A protein and the small-molecule ligand that binds it are described below.
Small molecule (SMILES): CC(=O)N[C@H]1[C@H](O[C@H]2[C@H](O)[C@@H](NC(C)=O)CO[C@@H]2CO)O[C@H](CO)[C@@H](O)[C@@H]1O

Sequence of chain 1.B:
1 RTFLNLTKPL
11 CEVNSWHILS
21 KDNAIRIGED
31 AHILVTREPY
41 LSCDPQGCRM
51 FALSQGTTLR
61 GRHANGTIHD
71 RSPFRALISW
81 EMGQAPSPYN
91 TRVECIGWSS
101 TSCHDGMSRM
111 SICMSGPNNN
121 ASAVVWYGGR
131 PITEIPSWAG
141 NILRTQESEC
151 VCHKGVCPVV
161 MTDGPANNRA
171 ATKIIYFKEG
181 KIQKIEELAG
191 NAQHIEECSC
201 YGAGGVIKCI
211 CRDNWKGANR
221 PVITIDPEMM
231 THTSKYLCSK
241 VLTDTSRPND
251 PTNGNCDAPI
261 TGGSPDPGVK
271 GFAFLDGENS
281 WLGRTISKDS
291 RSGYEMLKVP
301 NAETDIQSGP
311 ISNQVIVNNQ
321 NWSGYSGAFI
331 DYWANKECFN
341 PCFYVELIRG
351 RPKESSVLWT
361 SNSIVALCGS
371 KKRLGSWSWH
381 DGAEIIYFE

Binding-site contacts:
Ligand atom C3 contacts residue ASN65 of chain 1.B at 3.8 Å.
Ligand atom N2 contacts residue ASN65 of chain 1.B at 2.9 Å (h-bond).
Ligand atom C1 contacts residue TYR387 of chain 1.A at 4.0 Å (hydrophobic).
Ligand atom O7 contacts residue ASN65 of chain 1.B at 3.2 Å (h-bond).
Ligand atom O7 contacts residue TYR387 of chain 1.A at 3.4 Å.
Ligand atom C1 contacts residue ASN65 of chain 1.B at 1.4 Å.
Ligand atom O5 contacts residue ASN65 of chain 1.B at 2.3 Å (h-bond).
Ligand atom C1 contacts residue LEU358 of chain 1.B at 4.5 Å (hydrophobic).
Ligand atom C7 contacts residue ASN65 of chain 1.B at 3.3 Å.
Ligand atom C8 contacts residue LEU358 of chain 1.B at 3.6 Å (hydrophobic).
Ligand atom C4 contacts residue ASN65 of chain 1.B at 4.2 Å.
Ligand atom C2 contacts residue ASN65 of chain 1.B at 2.4 Å.
Ligand atom C5 contacts residue ASN65 of chain 1.B at 3.6 Å.
Ligand atom C2 contacts residue TYR387 of chain 1.A at 4.2 Å (hydrophobic).
Ligand atom C7 contacts residue LEU358 of chain 1.B at 3.8 Å (hydrophobic).
Ligand atom O5 contacts residue TYR387 of chain 1.A at 4.0 Å.
Ligand atom N2 contacts residue LEU358 of chain 1.B at 3.8 Å.

Sequence of chain 1.A:
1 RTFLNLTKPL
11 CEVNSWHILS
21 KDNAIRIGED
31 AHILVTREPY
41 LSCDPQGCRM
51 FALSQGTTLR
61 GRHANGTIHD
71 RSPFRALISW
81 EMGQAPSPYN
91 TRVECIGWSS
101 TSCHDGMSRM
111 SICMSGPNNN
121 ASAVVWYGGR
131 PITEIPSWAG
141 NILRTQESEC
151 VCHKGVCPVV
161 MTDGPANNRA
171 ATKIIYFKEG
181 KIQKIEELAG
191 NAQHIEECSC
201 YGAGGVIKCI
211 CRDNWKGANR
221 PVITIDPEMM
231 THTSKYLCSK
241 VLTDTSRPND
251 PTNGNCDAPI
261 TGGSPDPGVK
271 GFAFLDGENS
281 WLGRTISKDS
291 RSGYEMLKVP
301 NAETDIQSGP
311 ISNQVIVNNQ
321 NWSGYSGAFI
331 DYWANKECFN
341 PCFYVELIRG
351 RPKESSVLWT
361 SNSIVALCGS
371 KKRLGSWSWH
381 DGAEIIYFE